A small-molecule ligand and the protein it binds are described below.
Small molecule (SMILES): CCC(=O)N[C@H](Cc1ccccc1)C(=O)N1CCC[C@H]1C(=O)N[C@@H](CCCSC(=N)N)B(O)O

Binding-site contacts:
Ligand atom N14 contacts residue GLY228 of chain 1.B at 3.2 Å (h-bond).
Ligand atom B contacts residue SER205 of chain 1.B at 1.6 Å.
Ligand atom N7 contacts residue SER226 of chain 1.B at 3.1 Å (h-bond).
Ligand atom B contacts residue HIS43 of chain 1.B at 3.4 Å.
Ligand atom C1 contacts residue GLY228 of chain 1.B at 3.8 Å.
Ligand atom C23 contacts residue LEU96 of chain 1.B at 3.6 Å (hydrophobic).
Ligand atom S2 contacts residue GLY228 of chain 1.B at 3.6 Å.
Ligand atom C22 contacts residue ILE179 of chain 1.B at 3.6 Å (hydrophobic).
Ligand atom S2 contacts residue TRP227 of chain 1.B at 3.6 Å.
Ligand atom O1A contacts residue SER205 of chain 1.B at 2.3 Å (h-bond).
Ligand atom C9 contacts residue SER226 of chain 1.B at 3.7 Å.
Ligand atom O1A contacts residue ASP204 of chain 1.B at 3.6 Å.
Ligand atom C1 contacts residue ALA200 of chain 1.B at 3.2 Å (hydrophobic).
Ligand atom C25 contacts residue TYR47 of chain 1.B at 3.7 Å (hydrophobic).
Ligand atom C5 contacts residue SER205 of chain 1.B at 3.0 Å.
Ligand atom N1B contacts residue ASP199 of chain 1.B at 2.7 Å (salt-bridge).
Ligand atom N7 contacts residue HIS43 of chain 1.B at 3.3 Å (h-bond).
Ligand atom C9A contacts residue HIS43 of chain 1.B at 3.4 Å.
Ligand atom C9A contacts residue LEU96 of chain 1.B at 3.8 Å (hydrophobic).
Ligand atom N1A contacts residue ALA200 of chain 1.B at 3.0 Å (h-bond).
Ligand atom C24 contacts residue GLU94 of chain 1.B at 3.4 Å.
Ligand atom O11 contacts residue GLY228 of chain 1.B at 3.2 Å (h-bond).
Ligand atom N7 contacts residue SER205 of chain 1.B at 2.9 Å (h-bond).
Ligand atom C11 contacts residue TRP227 of chain 1.B at 3.7 Å (hydrophobic).
Ligand atom C6 contacts residue SER205 of chain 1.B at 2.5 Å.
Ligand atom O8 contacts residue TRP50 of chain 1.B at 3.6 Å.
Ligand atom C22 contacts residue TRP227 of chain 1.B at 3.6 Å (hydrophobic).
Ligand atom O1A contacts residue GLY203 of chain 1.B at 2.9 Å (h-bond).
Ligand atom C24 contacts residue LEU96 of chain 1.B at 3.8 Å (hydrophobic).
Ligand atom C9C contacts residue TRP50 of chain 1.B at 3.8 Å (hydrophobic).
Ligand atom C9B contacts residue TYR47 of chain 1.B at 3.4 Å (hydrophobic).
Ligand atom O1B contacts residue SER205 of chain 1.B at 2.4 Å (h-bond).
Ligand atom O1B contacts residue HIS43 of chain 1.B at 2.6 Å (h-bond).
Ligand atom O11 contacts residue TRP227 of chain 1.B at 3.1 Å.
Ligand atom N1B contacts residue ALA200 of chain 1.B at 3.5 Å (h-bond).
Ligand atom N1B contacts residue GLY238 of chain 1.B at 3.4 Å.
Ligand atom C9B contacts residue TRP50 of chain 1.B at 3.8 Å (hydrophobic).
Ligand atom N1A contacts residue ASP199 of chain 1.B at 2.7 Å (salt-bridge).
Ligand atom C1 contacts residue ASP199 of chain 1.B at 3.6 Å.
Ligand atom N1A contacts residue GLY230 of chain 1.B at 2.9 Å (h-bond).

Sequence of chain 1.B:
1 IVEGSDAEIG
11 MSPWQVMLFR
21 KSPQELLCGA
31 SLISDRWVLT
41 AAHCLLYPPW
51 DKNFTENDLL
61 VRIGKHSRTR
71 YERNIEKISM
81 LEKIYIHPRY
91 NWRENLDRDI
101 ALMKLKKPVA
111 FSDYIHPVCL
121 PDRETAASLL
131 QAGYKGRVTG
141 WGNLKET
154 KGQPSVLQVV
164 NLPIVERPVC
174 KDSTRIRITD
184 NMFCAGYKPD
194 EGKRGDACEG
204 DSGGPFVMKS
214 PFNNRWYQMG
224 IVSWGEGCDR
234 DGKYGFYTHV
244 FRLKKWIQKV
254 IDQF